Binding-site contacts:
Ligand atom N1 contacts residue ILE380 of chain 1.F at 3.4 Å.
Ligand atom C8 contacts residue THR249 of chain 1.F at 3.7 Å.
Ligand atom S1G contacts residue ASP304 of chain 1.F at 3.3 Å (salt-bridge).
Ligand atom O2A contacts residue THR252 of chain 1.F at 3.4 Å.
Ligand atom O2B contacts residue THR249 of chain 1.F at 2.5 Å (h-bond).
Ligand atom PG contacts residue ARG359 of chain 1.A at 3.9 Å.
Ligand atom O2B contacts residue GLY248 of chain 1.F at 3.2 Å.
Ligand atom O3G contacts residue GLY248 of chain 1.F at 3.9 Å.
Ligand atom PA contacts residue THR252 of chain 1.F at 3.8 Å.
Ligand atom PB contacts residue THR249 of chain 1.F at 3.7 Å.
Ligand atom O3B contacts residue LYS251 of chain 1.F at 2.9 Å (salt-bridge).
Ligand atom O2B contacts residue LYS251 of chain 1.F at 2.7 Å (salt-bridge).
Ligand atom PB contacts residue GLY248 of chain 1.F at 3.7 Å.
Ligand atom O2B contacts residue GLY250 of chain 1.F at 2.4 Å (h-bond).
Ligand atom O1B contacts residue LYS251 of chain 1.F at 2.9 Å (salt-bridge).
Ligand atom S1G contacts residue THR252 of chain 1.F at 3.3 Å (h-bond).
Ligand atom C6 contacts residue ILE380 of chain 1.F at 3.7 Å (hydrophobic).
Ligand atom N7 contacts residue GLY250 of chain 1.F at 3.5 Å (h-bond).
Ligand atom O1A contacts residue THR252 of chain 1.F at 3.1 Å (h-bond).
Ligand atom C2 contacts residue ASP205 of chain 1.F at 3.8 Å.
Ligand atom C8 contacts residue GLY250 of chain 1.F at 3.5 Å.
Ligand atom O2G contacts residue ARG359 of chain 1.A at 3.3 Å (salt-bridge).
Ligand atom N7 contacts residue THR249 of chain 1.F at 3.0 Å (h-bond).
Ligand atom O1B contacts residue THR252 of chain 1.F at 2.7 Å (h-bond).
Ligand atom PB contacts residue GLY250 of chain 1.F at 3.5 Å.
Ligand atom O2A contacts residue LYS251 of chain 1.F at 3.7 Å.
Ligand atom PB contacts residue LYS251 of chain 1.F at 3.4 Å.
Ligand atom O2A contacts residue GLY250 of chain 1.F at 3.3 Å.
Ligand atom O3A contacts residue GLY250 of chain 1.F at 3.6 Å.
Ligand atom N6 contacts residue ILE380 of chain 1.F at 3.4 Å.
Ligand atom C8 contacts residue ALA409 of chain 1.F at 3.8 Å (hydrophobic).
Ligand atom N6 contacts residue GLY208 of chain 1.F at 3.7 Å.
Ligand atom O2A contacts residue LEU253 of chain 1.F at 3.6 Å.
Ligand atom O3A contacts residue GLY248 of chain 1.F at 3.4 Å.
Ligand atom O3B contacts residue GLY248 of chain 1.F at 3.1 Å (h-bond).
Ligand atom O4' contacts residue ALA409 of chain 1.F at 3.3 Å.
Ligand atom O2G contacts residue GLY248 of chain 1.F at 3.9 Å.
Ligand atom PG contacts residue GLY248 of chain 1.F at 3.9 Å.
Ligand atom O3G contacts residue ARG359 of chain 1.A at 3.4 Å (salt-bridge).
Ligand atom O1B contacts residue GLY250 of chain 1.F at 3.7 Å.

Sequence of chain 1.F:
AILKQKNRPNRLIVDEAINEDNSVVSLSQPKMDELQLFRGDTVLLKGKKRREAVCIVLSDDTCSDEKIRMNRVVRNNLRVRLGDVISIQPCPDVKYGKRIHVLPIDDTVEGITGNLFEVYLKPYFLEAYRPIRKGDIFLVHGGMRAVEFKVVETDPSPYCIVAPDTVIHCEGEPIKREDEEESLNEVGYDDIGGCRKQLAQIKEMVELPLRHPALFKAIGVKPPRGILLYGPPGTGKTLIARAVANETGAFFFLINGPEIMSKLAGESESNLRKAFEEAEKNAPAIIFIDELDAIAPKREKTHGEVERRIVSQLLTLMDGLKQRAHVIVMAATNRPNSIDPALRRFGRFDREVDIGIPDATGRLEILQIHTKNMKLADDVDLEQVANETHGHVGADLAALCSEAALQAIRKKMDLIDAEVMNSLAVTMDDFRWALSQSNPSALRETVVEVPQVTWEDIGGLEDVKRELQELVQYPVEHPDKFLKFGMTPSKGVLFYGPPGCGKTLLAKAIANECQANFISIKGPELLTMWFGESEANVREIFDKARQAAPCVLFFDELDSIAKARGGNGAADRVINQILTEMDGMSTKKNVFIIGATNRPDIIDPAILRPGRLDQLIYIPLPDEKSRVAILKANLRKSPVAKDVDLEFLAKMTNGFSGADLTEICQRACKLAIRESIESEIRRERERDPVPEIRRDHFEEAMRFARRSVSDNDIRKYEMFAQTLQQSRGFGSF

Sequence of chain 1.A:
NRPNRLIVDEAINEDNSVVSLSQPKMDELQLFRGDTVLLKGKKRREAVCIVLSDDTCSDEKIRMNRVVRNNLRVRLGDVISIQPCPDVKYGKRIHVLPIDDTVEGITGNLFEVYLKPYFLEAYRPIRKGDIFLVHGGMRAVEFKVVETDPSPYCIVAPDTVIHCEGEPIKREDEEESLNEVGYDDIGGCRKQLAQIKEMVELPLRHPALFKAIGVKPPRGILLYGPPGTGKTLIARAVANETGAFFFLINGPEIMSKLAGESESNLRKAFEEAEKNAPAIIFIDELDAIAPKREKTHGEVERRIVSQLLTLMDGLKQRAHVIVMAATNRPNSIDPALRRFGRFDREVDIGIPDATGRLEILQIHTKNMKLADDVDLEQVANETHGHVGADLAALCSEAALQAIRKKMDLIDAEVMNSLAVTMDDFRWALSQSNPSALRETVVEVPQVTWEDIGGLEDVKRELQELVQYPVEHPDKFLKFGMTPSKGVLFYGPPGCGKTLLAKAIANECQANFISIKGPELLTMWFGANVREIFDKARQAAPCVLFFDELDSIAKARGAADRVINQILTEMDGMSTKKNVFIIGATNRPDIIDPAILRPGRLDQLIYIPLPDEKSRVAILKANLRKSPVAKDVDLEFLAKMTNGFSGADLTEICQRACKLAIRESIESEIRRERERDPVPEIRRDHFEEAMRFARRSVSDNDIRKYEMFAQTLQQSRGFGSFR

This protein binds this small molecule.
Small molecule (SMILES): Nc1ncnc2c1ncn2[C@@H]1O[C@H](COP(=O)(O)OP(=O)(O)OP(O)(O)=S)[C@@H](O)[C@H]1O